The protein below binds the small molecule below.
Small molecule (SMILES): CC(=O)N[C@@H]1[C@@H](O)[C@H](O)[C@@H](CO)O[C@H]1O

Binding-site contacts:
Ligand atom C8 contacts residue ASN603 of chain 1.B at 4.5 Å.
Ligand atom N2 contacts residue ASN603 of chain 1.B at 2.7 Å (h-bond).
Ligand atom C2 contacts residue ASN603 of chain 1.B at 2.4 Å.
Ligand atom O7 contacts residue ASN603 of chain 1.B at 3.6 Å (h-bond).
Ligand atom C1 contacts residue ASN603 of chain 1.B at 1.4 Å.
Ligand atom O7 contacts residue THR604 of chain 1.B at 3.9 Å.
Ligand atom C7 contacts residue ASN603 of chain 1.B at 3.5 Å.
Ligand atom C4 contacts residue ASN603 of chain 1.B at 4.2 Å.
Ligand atom O6 contacts residue ASN603 of chain 1.B at 3.8 Å.
Ligand atom O5 contacts residue ASN603 of chain 1.B at 2.4 Å (h-bond).
Ligand atom C3 contacts residue ASN603 of chain 1.B at 3.7 Å.
Ligand atom C5 contacts residue ASN603 of chain 1.B at 3.7 Å.

Sequence of chain 1.B:
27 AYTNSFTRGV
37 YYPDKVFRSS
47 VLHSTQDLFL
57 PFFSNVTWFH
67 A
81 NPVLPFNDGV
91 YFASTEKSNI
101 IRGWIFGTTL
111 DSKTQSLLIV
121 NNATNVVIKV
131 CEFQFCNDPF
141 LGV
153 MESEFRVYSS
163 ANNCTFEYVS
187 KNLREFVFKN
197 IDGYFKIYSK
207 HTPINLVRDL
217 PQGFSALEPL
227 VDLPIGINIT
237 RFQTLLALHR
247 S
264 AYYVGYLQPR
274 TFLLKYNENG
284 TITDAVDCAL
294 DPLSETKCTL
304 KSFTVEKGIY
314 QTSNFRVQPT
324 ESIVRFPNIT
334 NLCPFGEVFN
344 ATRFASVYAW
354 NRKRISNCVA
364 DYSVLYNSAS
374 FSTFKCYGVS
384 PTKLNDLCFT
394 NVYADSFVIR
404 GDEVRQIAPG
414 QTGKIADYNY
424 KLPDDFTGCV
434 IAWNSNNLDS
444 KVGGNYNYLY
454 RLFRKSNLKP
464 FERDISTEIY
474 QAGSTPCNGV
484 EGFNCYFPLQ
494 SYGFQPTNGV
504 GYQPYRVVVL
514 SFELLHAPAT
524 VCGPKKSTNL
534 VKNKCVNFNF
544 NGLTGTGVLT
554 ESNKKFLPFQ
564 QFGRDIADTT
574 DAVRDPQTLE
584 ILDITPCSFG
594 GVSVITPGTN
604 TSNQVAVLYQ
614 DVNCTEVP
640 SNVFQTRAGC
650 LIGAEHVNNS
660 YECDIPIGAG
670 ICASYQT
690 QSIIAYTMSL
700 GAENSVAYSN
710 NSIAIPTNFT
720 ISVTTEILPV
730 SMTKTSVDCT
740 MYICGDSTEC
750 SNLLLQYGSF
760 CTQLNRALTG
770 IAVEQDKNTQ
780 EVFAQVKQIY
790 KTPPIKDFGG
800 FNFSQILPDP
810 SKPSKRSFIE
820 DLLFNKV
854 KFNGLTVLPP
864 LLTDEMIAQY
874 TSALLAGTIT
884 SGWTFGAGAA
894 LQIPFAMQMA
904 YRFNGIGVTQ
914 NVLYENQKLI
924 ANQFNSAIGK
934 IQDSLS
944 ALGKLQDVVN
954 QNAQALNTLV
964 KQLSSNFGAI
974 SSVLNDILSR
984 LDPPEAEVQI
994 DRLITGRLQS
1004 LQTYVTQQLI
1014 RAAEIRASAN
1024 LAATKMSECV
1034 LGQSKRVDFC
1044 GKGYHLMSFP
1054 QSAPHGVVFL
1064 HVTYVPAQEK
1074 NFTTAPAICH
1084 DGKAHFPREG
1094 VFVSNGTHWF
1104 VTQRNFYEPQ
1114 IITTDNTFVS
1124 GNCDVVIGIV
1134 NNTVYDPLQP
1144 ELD